The small molecule below binds the protein below.
Small molecule (SMILES): Nc1ncnc2c1ncn2[C@@H]1O[C@H](CO[P](=O)(O)O[P](=O)(O)NP(=O)(O)O)[C@@H](O)[C@H]1O

Sequence of chain 1.B:
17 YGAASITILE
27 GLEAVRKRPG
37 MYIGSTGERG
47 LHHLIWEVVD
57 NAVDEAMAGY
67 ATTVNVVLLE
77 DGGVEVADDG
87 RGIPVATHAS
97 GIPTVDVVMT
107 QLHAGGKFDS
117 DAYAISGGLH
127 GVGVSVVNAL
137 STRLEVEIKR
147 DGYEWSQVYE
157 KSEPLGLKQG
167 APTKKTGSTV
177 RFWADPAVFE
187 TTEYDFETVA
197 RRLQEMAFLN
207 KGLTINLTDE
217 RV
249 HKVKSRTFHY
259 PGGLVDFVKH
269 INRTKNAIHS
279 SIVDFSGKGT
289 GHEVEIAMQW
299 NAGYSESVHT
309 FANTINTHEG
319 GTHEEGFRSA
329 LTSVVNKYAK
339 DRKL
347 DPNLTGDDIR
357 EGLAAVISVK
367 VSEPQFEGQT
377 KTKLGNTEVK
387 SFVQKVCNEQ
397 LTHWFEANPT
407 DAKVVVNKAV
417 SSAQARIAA

Binding-site contacts:
Ligand atom O1G contacts residue LYS377 of chain 1.B at 2.7 Å (salt-bridge).
Ligand atom C5' contacts residue ALA110 of chain 1.B at 3.5 Å (hydrophobic).
Ligand atom N3 contacts residue TYR17 of chain 1.A at 3.2 Å (h-bond).
Ligand atom O2B contacts residue LYS113 of chain 1.B at 3.3 Å (salt-bridge).
Ligand atom O2G contacts residue GLN375 of chain 1.B at 3.0 Å (h-bond).
Ligand atom O1A contacts residue VAL130 of chain 1.B at 3.3 Å.
Ligand atom N7 contacts residue ASN57 of chain 1.B at 3.2 Å.
Ligand atom O2' contacts residue TYR17 of chain 1.A at 3.2 Å (h-bond).
Ligand atom O3G contacts residue MG1 of chain 1.L at 2.6 Å.
Ligand atom O3G contacts residue LYS377 of chain 1.B at 3.2 Å (salt-bridge).
Ligand atom O1G contacts residue HIS126 of chain 1.B at 2.8 Å (h-bond).
Ligand atom O2B contacts residue ASN57 of chain 1.B at 2.3 Å (h-bond).
Ligand atom O3' contacts residue GLY112 of chain 1.B at 3.0 Å (h-bond).
Ligand atom N3 contacts residue TYR119 of chain 1.B at 3.1 Å (h-bond).
Ligand atom N1 contacts residue SER174 of chain 1.B at 3.2 Å (h-bond).
Ligand atom C8 contacts residue ASN57 of chain 1.B at 3.5 Å.
Ligand atom O1B contacts residue LYS113 of chain 1.B at 3.1 Å.
Ligand atom O3' contacts residue GLY111 of chain 1.B at 3.2 Å.
Ligand atom O2A contacts residue VAL130 of chain 1.B at 2.8 Å (h-bond).
Ligand atom O2G contacts residue VAL128 of chain 1.B at 2.9 Å (h-bond).
Ligand atom N3B contacts residue GLY124 of chain 1.B at 3.4 Å.
Ligand atom O5' contacts residue VAL130 of chain 1.B at 3.3 Å.
Ligand atom O1G contacts residue LEU125 of chain 1.B at 2.9 Å (h-bond).
Ligand atom N6 contacts residue ASP84 of chain 1.B at 3.4 Å (salt-bridge).
Ligand atom O3A contacts residue VAL128 of chain 1.B at 3.2 Å (h-bond).
Ligand atom N3B contacts residue LEU125 of chain 1.B at 3.1 Å (h-bond).
Ligand atom O1A contacts residue GLY127 of chain 1.B at 3.4 Å.
Ligand atom O4' contacts residue VAL104 of chain 1.B at 3.2 Å.
Ligand atom O2B contacts residue MG1 of chain 1.L at 2.9 Å.
Ligand atom C2 contacts residue GLU61 of chain 1.B at 3.4 Å.
Ligand atom O3' contacts residue LYS113 of chain 1.B at 3.4 Å.
Ligand atom O3G contacts residue GLY124 of chain 1.B at 3.4 Å.
Ligand atom O2A contacts residue MG1 of chain 1.L at 2.9 Å.
Ligand atom O1A contacts residue VAL128 of chain 1.B at 3.3 Å.
Ligand atom N3B contacts residue GLY127 of chain 1.B at 3.0 Å (h-bond).
Ligand atom O2G contacts residue GLY129 of chain 1.B at 2.7 Å (h-bond).
Ligand atom O2A contacts residue ASN57 of chain 1.B at 2.9 Å (h-bond).
Ligand atom O3G contacts residue GLU53 of chain 1.B at 2.7 Å (salt-bridge).
Ligand atom N3B contacts residue HIS126 of chain 1.B at 3.4 Å (h-bond).
Ligand atom O3A contacts residue GLY127 of chain 1.B at 3.0 Å.

Sequence of chain 1.A:
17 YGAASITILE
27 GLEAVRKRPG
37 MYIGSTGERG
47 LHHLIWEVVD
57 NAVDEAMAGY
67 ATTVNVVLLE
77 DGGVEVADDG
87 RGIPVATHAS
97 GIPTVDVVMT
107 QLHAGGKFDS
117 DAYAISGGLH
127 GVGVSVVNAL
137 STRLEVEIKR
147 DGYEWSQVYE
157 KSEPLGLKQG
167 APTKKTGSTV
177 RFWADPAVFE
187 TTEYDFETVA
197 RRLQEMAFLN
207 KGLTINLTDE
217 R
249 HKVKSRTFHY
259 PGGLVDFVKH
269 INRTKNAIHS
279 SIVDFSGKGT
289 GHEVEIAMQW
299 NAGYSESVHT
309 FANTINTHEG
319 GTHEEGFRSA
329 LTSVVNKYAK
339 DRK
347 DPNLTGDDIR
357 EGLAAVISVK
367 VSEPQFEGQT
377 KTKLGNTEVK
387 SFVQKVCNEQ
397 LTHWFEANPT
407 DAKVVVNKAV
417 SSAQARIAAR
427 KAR